Sequence of chain 1.A:
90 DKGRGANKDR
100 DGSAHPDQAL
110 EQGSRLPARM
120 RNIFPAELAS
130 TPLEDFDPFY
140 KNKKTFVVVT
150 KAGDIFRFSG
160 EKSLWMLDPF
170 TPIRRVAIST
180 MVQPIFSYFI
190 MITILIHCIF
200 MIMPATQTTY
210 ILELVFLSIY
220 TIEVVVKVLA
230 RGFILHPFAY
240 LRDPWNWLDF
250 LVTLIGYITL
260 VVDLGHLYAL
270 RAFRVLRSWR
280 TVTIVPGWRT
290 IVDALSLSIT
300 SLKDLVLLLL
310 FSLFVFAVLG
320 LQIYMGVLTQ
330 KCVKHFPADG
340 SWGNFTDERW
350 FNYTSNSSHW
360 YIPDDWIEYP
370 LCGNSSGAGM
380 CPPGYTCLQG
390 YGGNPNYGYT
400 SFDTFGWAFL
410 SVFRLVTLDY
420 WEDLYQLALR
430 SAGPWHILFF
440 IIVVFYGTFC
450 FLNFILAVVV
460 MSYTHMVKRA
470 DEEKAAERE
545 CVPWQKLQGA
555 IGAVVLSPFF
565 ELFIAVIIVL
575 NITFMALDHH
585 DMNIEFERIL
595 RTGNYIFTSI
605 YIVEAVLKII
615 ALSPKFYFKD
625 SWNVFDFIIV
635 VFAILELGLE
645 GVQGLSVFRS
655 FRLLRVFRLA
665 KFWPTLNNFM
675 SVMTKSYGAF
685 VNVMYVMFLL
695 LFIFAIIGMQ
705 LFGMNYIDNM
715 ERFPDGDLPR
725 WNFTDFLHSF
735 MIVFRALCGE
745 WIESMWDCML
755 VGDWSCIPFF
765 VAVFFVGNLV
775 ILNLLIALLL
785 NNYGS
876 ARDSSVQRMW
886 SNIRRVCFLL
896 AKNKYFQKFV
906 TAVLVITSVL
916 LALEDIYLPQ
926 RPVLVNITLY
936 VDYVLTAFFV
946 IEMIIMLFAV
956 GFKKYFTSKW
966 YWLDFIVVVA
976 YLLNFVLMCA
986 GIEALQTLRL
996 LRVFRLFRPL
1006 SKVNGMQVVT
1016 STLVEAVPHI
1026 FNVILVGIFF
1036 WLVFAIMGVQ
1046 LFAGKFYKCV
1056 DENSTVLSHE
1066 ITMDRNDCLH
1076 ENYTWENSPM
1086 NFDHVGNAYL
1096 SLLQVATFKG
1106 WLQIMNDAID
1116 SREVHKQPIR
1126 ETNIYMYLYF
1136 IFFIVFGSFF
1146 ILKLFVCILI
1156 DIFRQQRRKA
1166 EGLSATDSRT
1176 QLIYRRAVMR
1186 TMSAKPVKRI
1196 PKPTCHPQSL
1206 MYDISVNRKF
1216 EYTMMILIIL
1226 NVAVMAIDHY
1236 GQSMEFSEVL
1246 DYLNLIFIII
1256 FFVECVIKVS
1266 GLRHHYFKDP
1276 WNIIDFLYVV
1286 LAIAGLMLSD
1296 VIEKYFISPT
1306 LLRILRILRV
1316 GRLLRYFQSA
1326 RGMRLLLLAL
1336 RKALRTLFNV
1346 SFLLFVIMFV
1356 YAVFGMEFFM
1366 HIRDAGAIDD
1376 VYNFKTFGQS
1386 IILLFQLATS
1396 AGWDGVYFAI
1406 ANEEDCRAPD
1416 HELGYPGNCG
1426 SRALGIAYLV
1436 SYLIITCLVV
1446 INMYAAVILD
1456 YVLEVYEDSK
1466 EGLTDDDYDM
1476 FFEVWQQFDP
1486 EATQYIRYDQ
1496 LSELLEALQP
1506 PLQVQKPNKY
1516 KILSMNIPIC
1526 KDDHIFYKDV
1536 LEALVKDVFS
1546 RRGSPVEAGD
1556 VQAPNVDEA

Binding-site contacts:
Ligand atom C1 contacts residue SER357 of chain 1.A at 4.1 Å.
Ligand atom C1 contacts residue ASN355 of chain 1.A at 1.4 Å.
Ligand atom C4 contacts residue ASN355 of chain 1.A at 4.3 Å.
Ligand atom O7 contacts residue ASN355 of chain 1.A at 3.7 Å.
Ligand atom O5 contacts residue SER357 of chain 1.A at 4.3 Å.
Ligand atom O5 contacts residue ASN355 of chain 1.A at 2.4 Å (h-bond).
Ligand atom O5 contacts residue TRP341 of chain 1.A at 4.1 Å.
Ligand atom C7 contacts residue ASN355 of chain 1.A at 3.5 Å.
Ligand atom N2 contacts residue ASN355 of chain 1.A at 3.0 Å (h-bond).
Ligand atom C2 contacts residue ASN355 of chain 1.A at 2.5 Å.
Ligand atom C5 contacts residue ASN355 of chain 1.A at 3.7 Å.
Ligand atom C3 contacts residue ASN355 of chain 1.A at 3.9 Å.
Ligand atom C6 contacts residue TRP341 of chain 1.A at 3.7 Å (hydrophobic).
Ligand atom O7 contacts residue SER357 of chain 1.A at 4.5 Å.
Ligand atom O5 contacts residue HIS358 of chain 1.A at 4.4 Å.

This small molecule binds to this protein.
Small molecule (SMILES): CC(=O)N[C@@H]1[C@@H](O)[C@H](O)[C@@H](CO)O[C@H]1O